Binding-site contacts:
Ligand atom CD1 contacts residue ARG35 of chain 39.B at 4.0 Å.
Ligand atom CG2 contacts residue ARG35 of chain 39.B at 3.4 Å.
Ligand atom CD contacts residue GLU39 of chain 39.B at 3.2 Å.
Ligand atom CG2 contacts residue ARG36 of chain 39.B at 4.1 Å.
Ligand atom CG2 contacts residue PRO43 of chain 39.B at 3.8 Å (hydrophobic).
Ligand atom O contacts residue ARG35 of chain 39.B at 4.0 Å.
Ligand atom N contacts residue ASP243 of chain 39.B at 2.6 Å (salt-bridge).
Ligand atom NE2 contacts residue GLU39 of chain 39.B at 2.9 Å (salt-bridge).
Ligand atom C contacts residue ASP243 of chain 39.B at 3.8 Å.
Ligand atom O contacts residue ARG29 of chain 39.B at 3.2 Å (salt-bridge).
Ligand atom CD contacts residue ARG36 of chain 39.B at 3.7 Å.
Ligand atom O contacts residue ARG35 of chain 39.B at 2.7 Å (salt-bridge).
Ligand atom N contacts residue ARG35 of chain 39.B at 4.0 Å.
Ligand atom CD1 contacts residue ARG36 of chain 39.B at 3.6 Å.
Ligand atom O contacts residue ASP243 of chain 39.B at 4.1 Å.
Ligand atom OE1 contacts residue PHE37 of chain 39.B at 3.7 Å.
Ligand atom N contacts residue ARG29 of chain 39.B at 4.2 Å.
Ligand atom N contacts residue PRO43 of chain 39.B at 4.0 Å.
Ligand atom CB contacts residue ARG36 of chain 39.B at 3.4 Å.
Ligand atom O contacts residue GLU39 of chain 39.B at 3.0 Å (salt-bridge).
Ligand atom CA contacts residue ARG29 of chain 39.B at 3.8 Å.
Ligand atom C contacts residue GLU39 of chain 39.B at 3.6 Å.
Ligand atom C contacts residue ARG35 of chain 39.B at 3.9 Å.
Ligand atom CD1 contacts residue ARG29 of chain 39.B at 3.5 Å.
Ligand atom O contacts residue PRO43 of chain 39.B at 3.8 Å.
Ligand atom CB contacts residue ASP243 of chain 39.B at 4.0 Å.
Ligand atom CA contacts residue ASP243 of chain 39.B at 3.5 Å.
Ligand atom OE1 contacts residue GLU39 of chain 39.B at 3.1 Å (salt-bridge).
Ligand atom C contacts residue ASP243 of chain 39.B at 3.5 Å.
Ligand atom CA contacts residue ASP243 of chain 39.B at 3.6 Å.
Ligand atom OE1 contacts residue ARG36 of chain 39.B at 2.9 Å (salt-bridge).
Ligand atom CG1 contacts residue ARG36 of chain 39.B at 4.0 Å.
Ligand atom CG contacts residue ARG36 of chain 39.B at 3.8 Å.
Ligand atom CD2 contacts residue LEU40 of chain 39.B at 4.1 Å (hydrophobic).
Ligand atom CA contacts residue ARG29 of chain 39.B at 4.1 Å.
Ligand atom O contacts residue ILE25 of chain 39.B at 3.8 Å.
Ligand atom N contacts residue ASP243 of chain 39.B at 3.2 Å (salt-bridge).
Ligand atom CD1 contacts residue LEU40 of chain 39.B at 3.6 Å (hydrophobic).
Ligand atom CG1 contacts residue ASP243 of chain 39.B at 3.2 Å.
Ligand atom C contacts residue ARG29 of chain 39.B at 3.9 Å.

Sequence of chain 39.B:
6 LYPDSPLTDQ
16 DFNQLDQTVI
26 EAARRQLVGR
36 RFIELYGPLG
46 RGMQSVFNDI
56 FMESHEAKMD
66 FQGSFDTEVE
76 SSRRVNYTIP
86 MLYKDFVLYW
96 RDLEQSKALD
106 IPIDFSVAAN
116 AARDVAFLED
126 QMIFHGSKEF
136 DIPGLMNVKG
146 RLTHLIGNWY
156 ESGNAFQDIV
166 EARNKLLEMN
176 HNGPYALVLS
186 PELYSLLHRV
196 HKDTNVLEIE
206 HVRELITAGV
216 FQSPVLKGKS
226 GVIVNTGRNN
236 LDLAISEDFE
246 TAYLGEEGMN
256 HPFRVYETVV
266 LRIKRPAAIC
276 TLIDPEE

A protein and the small-molecule ligand that binds it are described below.
Small molecule (SMILES): CC[C@H](C)[C@H](NC(=O)[C@H](CC(C)C)NC(=O)[C@H](CO)NC(=O)CNC(=O)[C@@H](NC(=O)[C@@H](N)[C@@H](C)O)C(C)C)C(=O)N[C@H](C=O)CCC(N)=O